This protein binds this small molecule.
Small molecule (SMILES): CC(=O)N[C@@H]1[C@@H](O)[C@H](O)[C@@H](CO)O[C@H]1O

Binding-site contacts:
Ligand atom C8 contacts residue VAL153 of chain 2.A at 4.4 Å (hydrophobic).
Ligand atom O5 contacts residue THR160 of chain 2.A at 3.2 Å.
Ligand atom N2 contacts residue ASN154 of chain 2.A at 3.0 Å (h-bond).
Ligand atom C4 contacts residue THR160 of chain 2.A at 3.6 Å.
Ligand atom O6 contacts residue HIS158 of chain 2.A at 3.4 Å (h-bond).
Ligand atom C5 contacts residue THR160 of chain 2.A at 3.7 Å.
Ligand atom O5 contacts residue HIS158 of chain 2.A at 3.8 Å.
Ligand atom C5 contacts residue ASN154 of chain 2.A at 3.8 Å.
Ligand atom N2 contacts residue THR160 of chain 2.A at 3.5 Å.
Ligand atom O7 contacts residue ASN154 of chain 2.A at 2.7 Å (h-bond).
Ligand atom C3 contacts residue ASN154 of chain 2.A at 3.9 Å.
Ligand atom C8 contacts residue ILE152 of chain 2.A at 4.3 Å (hydrophobic).
Ligand atom O7 contacts residue THR160 of chain 2.A at 2.5 Å.
Ligand atom C3 contacts residue THR160 of chain 2.A at 3.9 Å.
Ligand atom C7 contacts residue ASN154 of chain 2.A at 3.0 Å.
Ligand atom O5 contacts residue ASN154 of chain 2.A at 2.4 Å (h-bond).
Ligand atom O7 contacts residue ASP161 of chain 2.A at 3.7 Å.
Ligand atom C2 contacts residue ASN154 of chain 2.A at 2.5 Å.
Ligand atom C1 contacts residue ASN154 of chain 2.A at 1.6 Å.
Ligand atom C1 contacts residue THR160 of chain 2.A at 3.0 Å.
Ligand atom C4 contacts residue ASN154 of chain 2.A at 4.3 Å.
Ligand atom C8 contacts residue ASN154 of chain 2.A at 4.1 Å.
Ligand atom C7 contacts residue THR160 of chain 2.A at 3.4 Å.
Ligand atom O3 contacts residue THR160 of chain 2.A at 4.3 Å.
Ligand atom C6 contacts residue THR160 of chain 2.A at 3.7 Å.
Ligand atom C2 contacts residue THR160 of chain 2.A at 2.7 Å.
Ligand atom C6 contacts residue HIS158 of chain 2.A at 4.0 Å.

Sequence of chain 2.A:
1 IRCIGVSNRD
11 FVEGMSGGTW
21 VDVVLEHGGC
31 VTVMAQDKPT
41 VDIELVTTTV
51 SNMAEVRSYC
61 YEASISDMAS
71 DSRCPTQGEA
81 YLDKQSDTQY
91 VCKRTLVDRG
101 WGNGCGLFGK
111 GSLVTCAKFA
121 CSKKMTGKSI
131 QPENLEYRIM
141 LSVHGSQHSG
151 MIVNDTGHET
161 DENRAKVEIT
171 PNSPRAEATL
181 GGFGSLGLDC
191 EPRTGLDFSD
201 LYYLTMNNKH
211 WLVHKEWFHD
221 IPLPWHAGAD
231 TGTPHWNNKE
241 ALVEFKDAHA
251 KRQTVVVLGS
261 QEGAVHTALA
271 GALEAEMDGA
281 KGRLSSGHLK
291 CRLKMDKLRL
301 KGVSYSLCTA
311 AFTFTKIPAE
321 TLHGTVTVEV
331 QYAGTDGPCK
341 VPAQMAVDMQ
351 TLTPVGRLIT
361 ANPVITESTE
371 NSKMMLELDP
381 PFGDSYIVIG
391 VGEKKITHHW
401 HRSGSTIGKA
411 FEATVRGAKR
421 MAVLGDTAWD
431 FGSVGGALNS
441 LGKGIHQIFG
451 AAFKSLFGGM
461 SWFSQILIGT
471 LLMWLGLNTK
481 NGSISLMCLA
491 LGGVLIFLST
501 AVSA